Sequence of chain 2.C:
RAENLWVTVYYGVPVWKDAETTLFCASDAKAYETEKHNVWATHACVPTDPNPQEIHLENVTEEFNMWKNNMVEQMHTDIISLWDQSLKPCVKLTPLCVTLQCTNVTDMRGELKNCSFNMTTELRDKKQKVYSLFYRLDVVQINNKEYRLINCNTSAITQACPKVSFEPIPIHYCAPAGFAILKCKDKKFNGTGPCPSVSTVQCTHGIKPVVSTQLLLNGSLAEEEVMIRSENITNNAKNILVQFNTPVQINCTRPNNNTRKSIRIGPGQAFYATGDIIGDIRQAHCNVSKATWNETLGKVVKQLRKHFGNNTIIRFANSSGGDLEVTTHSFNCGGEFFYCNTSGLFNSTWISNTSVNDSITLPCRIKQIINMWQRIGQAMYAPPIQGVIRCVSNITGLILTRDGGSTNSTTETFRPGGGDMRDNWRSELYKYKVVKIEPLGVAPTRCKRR

Binding-site contacts:
Ligand atom O6 contacts residue LYS118 of chain 2.C at 4.0 Å.
Ligand atom C1 contacts residue LYS118 of chain 2.C at 3.9 Å.
Ligand atom O7 contacts residue ASN104 of chain 2.C at 3.8 Å.
Ligand atom C4 contacts residue ASN104 of chain 2.C at 4.2 Å.
Ligand atom O5 contacts residue ASN104 of chain 2.C at 2.4 Å (h-bond).
Ligand atom N2 contacts residue ASN104 of chain 2.C at 3.0 Å (h-bond).
Ligand atom O6 contacts residue ARG114 of chain 2.C at 3.7 Å.
Ligand atom C5 contacts residue ASN104 of chain 2.C at 3.6 Å.
Ligand atom C3 contacts residue ASN104 of chain 2.C at 3.8 Å.
Ligand atom O3 contacts residue LYS160 of chain 2.C at 4.0 Å.
Ligand atom C6 contacts residue ARG141 of chain 2.C at 4.1 Å.
Ligand atom O5 contacts residue LYS118 of chain 2.C at 3.9 Å.
Ligand atom C1 contacts residue ASN104 of chain 2.C at 1.4 Å.
Ligand atom O6 contacts residue ARG141 of chain 2.C at 3.0 Å (salt-bridge).
Ligand atom N2 contacts residue LYS160 of chain 2.C at 4.0 Å.
Ligand atom C2 contacts residue ASN104 of chain 2.C at 2.5 Å.
Ligand atom C6 contacts residue ARG114 of chain 2.C at 3.5 Å.
Ligand atom C2 contacts residue LYS160 of chain 2.C at 4.5 Å.
Ligand atom C7 contacts residue ASN104 of chain 2.C at 3.6 Å.
Ligand atom C3 contacts residue LYS160 of chain 2.C at 3.8 Å.
Ligand atom C5 contacts residue LYS118 of chain 2.C at 4.0 Å.

A protein and the small-molecule ligand that binds it are described below.
Small molecule (SMILES): CC(=O)N[C@@H]1[C@@H](O)[C@H](O)[C@@H](CO)O[C@H]1O